Sequence of chain 2.A:
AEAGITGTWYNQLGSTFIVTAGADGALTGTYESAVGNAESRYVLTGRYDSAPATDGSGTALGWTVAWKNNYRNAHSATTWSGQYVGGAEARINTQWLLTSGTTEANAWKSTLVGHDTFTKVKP

The small molecule below binds the protein below.
Small molecule (SMILES): N=C1N[C@H]2[C@H](CS[C@H]2CCCCC(=O)O)N1

Binding-site contacts:
Ligand atom C5 contacts residue TRP108 of chain 1.B at 3.7 Å (hydrophobic).
Ligand atom C10 contacts residue ASN49 of chain 1.B at 3.4 Å.
Ligand atom O12 contacts residue ALA86 of chain 1.B at 3.7 Å.
Ligand atom N3 contacts residue ASN23 of chain 1.B at 3.0 Å (h-bond).
Ligand atom O11 contacts residue GLY48 of chain 1.B at 3.2 Å.
Ligand atom N3 contacts residue LEU25 of chain 1.B at 3.9 Å.
Ligand atom O11 contacts residue ASN49 of chain 1.B at 2.8 Å (h-bond).
Ligand atom S1 contacts residue TRP92 of chain 1.B at 3.9 Å.
Ligand atom S1 contacts residue THR90 of chain 1.B at 3.3 Å (h-bond).
Ligand atom O12 contacts residue SER88 of chain 1.B at 3.0 Å (h-bond).
Ligand atom S1 contacts residue TRP79 of chain 1.B at 3.7 Å.
Ligand atom C9 contacts residue ALA50 of chain 1.B at 3.9 Å (hydrophobic).
Ligand atom N2 contacts residue SER45 of chain 1.B at 3.2 Å (h-bond).
Ligand atom N3 contacts residue SER27 of chain 1.B at 2.8 Å (h-bond).
Ligand atom C3 contacts residue TYR43 of chain 1.B at 3.5 Å (hydrophobic).
Ligand atom C8 contacts residue VAL47 of chain 1.B at 3.6 Å (hydrophobic).
Ligand atom N3 contacts residue ASP128 of chain 1.B at 3.7 Å.
Ligand atom C3 contacts residue SER27 of chain 1.B at 3.8 Å.
Ligand atom C11 contacts residue SER88 of chain 1.B at 4.0 Å.
Ligand atom C3 contacts residue LEU25 of chain 1.B at 3.8 Å (hydrophobic).
Ligand atom C4 contacts residue TRP120 of chain 2.A at 3.8 Å (hydrophobic).
Ligand atom C6 contacts residue TRP108 of chain 1.B at 3.5 Å (hydrophobic).
Ligand atom C9 contacts residue VAL47 of chain 1.B at 3.4 Å (hydrophobic).
Ligand atom C3 contacts residue ASP128 of chain 1.B at 3.7 Å.
Ligand atom C5 contacts residue ASP128 of chain 1.B at 4.0 Å.
Ligand atom C7 contacts residue TRP79 of chain 1.B at 3.9 Å (hydrophobic).
Ligand atom N2 contacts residue VAL47 of chain 1.B at 3.3 Å.
Ligand atom C7 contacts residue SER45 of chain 1.B at 3.4 Å.
Ligand atom C4 contacts residue VAL47 of chain 1.B at 3.4 Å (hydrophobic).
Ligand atom C11 contacts residue ASN49 of chain 1.B at 3.5 Å.
Ligand atom C9 contacts residue GLY48 of chain 1.B at 4.0 Å.
Ligand atom C2 contacts residue TRP120 of chain 2.A at 3.8 Å (hydrophobic).
Ligand atom C7 contacts residue VAL47 of chain 1.B at 3.2 Å (hydrophobic).
Ligand atom C8 contacts residue LEU110 of chain 1.B at 3.9 Å (hydrophobic).
Ligand atom N1 contacts residue ASP128 of chain 1.B at 2.9 Å (salt-bridge).
Ligand atom N3 contacts residue TYR43 of chain 1.B at 2.6 Å (h-bond).
Ligand atom C3 contacts residue ASN23 of chain 1.B at 3.9 Å.
Ligand atom C10 contacts residue TRP79 of chain 1.B at 3.6 Å (hydrophobic).
Ligand atom C9 contacts residue TRP79 of chain 1.B at 3.8 Å (hydrophobic).
Ligand atom N1 contacts residue LEU25 of chain 1.B at 4.0 Å.

Sequence of chain 1.B:
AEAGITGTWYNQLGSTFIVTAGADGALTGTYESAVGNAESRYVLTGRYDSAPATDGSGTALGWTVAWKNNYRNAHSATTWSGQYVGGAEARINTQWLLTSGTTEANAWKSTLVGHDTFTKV